Binding-site contacts:
Ligand atom N06 contacts residue THR124 of chain 1.B at 3.6 Å.
Ligand atom C10 contacts residue LEU116 of chain 1.B at 4.0 Å (hydrophobic).
Ligand atom C13 contacts residue LYS120 of chain 1.B at 3.3 Å.
Ligand atom C08 contacts residue ILE15 of chain 1.B at 3.6 Å (hydrophobic).
Ligand atom C02 contacts residue THR124 of chain 1.B at 3.6 Å.
Ligand atom C07 contacts residue ILE15 of chain 1.B at 4.0 Å (hydrophobic).
Ligand atom C13 contacts residue LEU116 of chain 1.B at 3.2 Å (hydrophobic).
Ligand atom C14 contacts residue LEU116 of chain 1.B at 3.7 Å (hydrophobic).
Ligand atom C05 contacts residue ILE15 of chain 1.B at 4.0 Å (hydrophobic).
Ligand atom C14 contacts residue THR119 of chain 1.B at 3.8 Å.
Ligand atom C08 contacts residue THR124 of chain 1.B at 4.0 Å.
Ligand atom C10 contacts residue LYS120 of chain 1.B at 3.9 Å.
Ligand atom C12 contacts residue LYS120 of chain 1.B at 3.4 Å.
Ligand atom O01 contacts residue ASN53 of chain 1.B at 2.9 Å (h-bond).
Ligand atom C17 contacts residue ASN14 of chain 1.B at 3.5 Å.
Ligand atom C13 contacts residue THR119 of chain 1.B at 3.5 Å.
Ligand atom O03 contacts residue THR124 of chain 1.B at 4.0 Å.
Ligand atom N06 contacts residue LEU54 of chain 1.B at 3.5 Å.
Ligand atom C09 contacts residue THR124 of chain 1.B at 4.0 Å.
Ligand atom C16 contacts residue GLY18 of chain 1.B at 3.7 Å.
Ligand atom C12 contacts residue LEU116 of chain 1.B at 3.5 Å (hydrophobic).
Ligand atom O01 contacts residue THR124 of chain 1.B at 3.7 Å.
Ligand atom C11 contacts residue LYS120 of chain 1.B at 3.6 Å.
Ligand atom C05 contacts residue LEU54 of chain 1.B at 4.0 Å (hydrophobic).
Ligand atom C05 contacts residue THR124 of chain 1.B at 3.6 Å.
Ligand atom C07 contacts residue THR124 of chain 1.B at 3.8 Å.
Ligand atom C10 contacts residue ILE15 of chain 1.B at 3.7 Å (hydrophobic).
Ligand atom C15 contacts residue GLY18 of chain 1.B at 3.8 Å.
Ligand atom C04 contacts residue THR124 of chain 1.B at 3.6 Å.
Ligand atom C02 contacts residue ASN53 of chain 1.B at 3.7 Å.
Ligand atom C04 contacts residue ILE15 of chain 1.B at 3.7 Å (hydrophobic).
Ligand atom C17 contacts residue ILE15 of chain 1.B at 4.0 Å (hydrophobic).
Ligand atom C07 contacts residue LEU54 of chain 1.B at 4.0 Å (hydrophobic).
Ligand atom C16 contacts residue ASN14 of chain 1.B at 3.5 Å.
Ligand atom C14 contacts residue LYS120 of chain 1.B at 3.9 Å.
Ligand atom O01 contacts residue SER50 of chain 1.B at 3.3 Å.
Ligand atom C05 contacts residue SER50 of chain 1.B at 3.3 Å.
Ligand atom C11 contacts residue LEU116 of chain 1.B at 3.7 Å (hydrophobic).
Ligand atom N06 contacts residue SER50 of chain 1.B at 3.8 Å.
Ligand atom C09 contacts residue ILE15 of chain 1.B at 3.6 Å (hydrophobic).

The small molecule below binds the protein below.
Small molecule (SMILES): O=C(O)c1cncc(C#Cc2ccccc2)c1

Sequence of chain 1.B:
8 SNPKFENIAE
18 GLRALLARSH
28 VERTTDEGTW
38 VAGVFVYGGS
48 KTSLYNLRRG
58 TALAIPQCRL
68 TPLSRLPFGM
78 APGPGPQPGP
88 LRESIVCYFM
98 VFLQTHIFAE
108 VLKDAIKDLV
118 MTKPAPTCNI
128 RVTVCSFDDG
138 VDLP